Binding-site contacts:
Ligand atom C2 contacts residue PHE12 of chain 13.A at 3.1 Å (hydrophobic).
Ligand atom N3 contacts residue ARG45 of chain 11.A at 2.6 Å (salt-bridge).
Ligand atom C4 contacts residue PHE92 of chain 11.A at 3.3 Å (hydrophobic).
Ligand atom O2 contacts residue PHE12 of chain 13.A at 3.1 Å.
Ligand atom O4 contacts residue PHE92 of chain 11.A at 3.5 Å (h-bond).
Ligand atom O2 contacts residue ARG60 of chain 13.A at 2.9 Å.
Ligand atom OP1 contacts residue ALA71 of chain 11.A at 3.0 Å (h-bond).
Ligand atom O2 contacts residue ASP94 of chain 11.A at 3.0 Å (salt-bridge).
Ligand atom N1 contacts residue MET97 of chain 11.A at 3.5 Å (h-bond).
Ligand atom C6 contacts residue TRP64 of chain 13.A at 3.3 Å (hydrophobic).
Ligand atom O4 contacts residue LYS42 of chain 11.A at 3.5 Å.
Ligand atom O4' contacts residue MET50 of chain 11.A at 3.3 Å.
Ligand atom OP1 contacts residue HIS93 of chain 11.A at 2.7 Å (h-bond).
Ligand atom C7 contacts residue HIS93 of chain 11.A at 3.4 Å.
Ligand atom O4 contacts residue PHE12 of chain 13.A at 3.5 Å.
Ligand atom N3 contacts residue PHE92 of chain 11.A at 3.0 Å (h-bond).
Ligand atom O4 contacts residue ARG45 of chain 11.A at 3.2 Å (salt-bridge).
Ligand atom C6 contacts residue HIS93 of chain 11.A at 3.5 Å.
Ligand atom O4 contacts residue SER16 of chain 13.A at 2.9 Å (h-bond).
Ligand atom C4 contacts residue PHE18 of chain 13.A at 3.4 Å (hydrophobic).
Ligand atom O2 contacts residue MET97 of chain 11.A at 2.9 Å.
Ligand atom N3 contacts residue PHE18 of chain 13.A at 3.4 Å.
Ligand atom OP1 contacts residue TYR62 of chain 13.A at 3.1 Å (h-bond).
Ligand atom OP1 contacts residue LYS107 of chain 11.A at 2.8 Å (salt-bridge).
Ligand atom O2 contacts residue TRP64 of chain 13.A at 3.4 Å.
Ligand atom OP1 contacts residue LYS61 of chain 13.A at 2.9 Å.
Ligand atom C4 contacts residue ARG45 of chain 11.A at 3.3 Å.
Ligand atom C2 contacts residue MET97 of chain 11.A at 3.4 Å (hydrophobic).
Ligand atom O2 contacts residue TYR62 of chain 13.A at 3.4 Å.
Ligand atom C5' contacts residue TYR62 of chain 13.A at 3.4 Å (hydrophobic).
Ligand atom C1' contacts residue ASP94 of chain 11.A at 3.4 Å.
Ligand atom C5 contacts residue HIS93 of chain 11.A at 3.4 Å.
Ligand atom N3 contacts residue PHE12 of chain 13.A at 3.1 Å.
Ligand atom O4' contacts residue ASP94 of chain 11.A at 3.4 Å (salt-bridge).
Ligand atom OP2 contacts residue LYS107 of chain 11.A at 2.8 Å (salt-bridge).
Ligand atom O4' contacts residue TRP64 of chain 13.A at 2.7 Å (h-bond).
Ligand atom C7 contacts residue GLU76 of chain 11.A at 3.5 Å.
Ligand atom O4' contacts residue HIS93 of chain 11.A at 3.4 Å.
Ligand atom C7 contacts residue LYS42 of chain 11.A at 3.0 Å.
Ligand atom C4 contacts residue PHE12 of chain 13.A at 3.5 Å (hydrophobic).

Sequence of chain 11.A:
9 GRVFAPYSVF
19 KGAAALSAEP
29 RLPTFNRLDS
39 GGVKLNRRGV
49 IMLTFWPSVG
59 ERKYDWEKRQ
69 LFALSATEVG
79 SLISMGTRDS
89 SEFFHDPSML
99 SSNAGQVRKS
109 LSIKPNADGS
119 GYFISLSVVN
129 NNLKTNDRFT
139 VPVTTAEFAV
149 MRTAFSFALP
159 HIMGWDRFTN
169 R

Sequence of chain 13.A:
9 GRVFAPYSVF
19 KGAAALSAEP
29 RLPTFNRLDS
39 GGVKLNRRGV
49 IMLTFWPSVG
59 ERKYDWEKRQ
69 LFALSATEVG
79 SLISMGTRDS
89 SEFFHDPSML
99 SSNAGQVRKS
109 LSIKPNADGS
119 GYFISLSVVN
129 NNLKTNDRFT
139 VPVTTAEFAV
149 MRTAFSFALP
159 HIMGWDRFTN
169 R

Sequence of chain 2.A:
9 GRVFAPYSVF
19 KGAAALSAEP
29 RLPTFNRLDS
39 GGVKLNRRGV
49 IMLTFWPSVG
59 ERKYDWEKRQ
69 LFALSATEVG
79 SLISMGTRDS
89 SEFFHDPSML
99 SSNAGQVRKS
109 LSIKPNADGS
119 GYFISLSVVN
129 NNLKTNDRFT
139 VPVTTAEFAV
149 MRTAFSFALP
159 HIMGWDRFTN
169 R

This protein binds this small molecule.
Small molecule (SMILES): Cc1cn([C@H]2C[C@H](O[P](=O)(O)OC[C@H]3O[C@@H](n4cc(C)c(=O)[nH]c4=O)C[C@@H]3O[P](=O)(O)OC[C@H]3O[C@@H](n4cc(C)c(=O)[nH]c4=O)C[C@@H]3O[P](=O)(O)OC[C@H]3O[C@@H](n4cc(C)c(=O)[nH]c4=O)C[C@@H]3O[P](=O)(O)OC[C@H]3O[C@@H](n4cc(C)c(=O)[nH]c4=O)C[C@@H]3O[P](=O)(O)OC[C@H]3O[C@@H](n4cc(C)c(=O)[nH]c4=O)C[C@@H]3O[P](=O)(O)OC[C@H]3O[C@@H](n4cc(C)c(=O)[nH]c4=O)C[C@@H]3O[P](=O)(O)OC[C@H]3O[C@@H](n4cc(C)c(=O)[nH]c4=O)C[C@@H]3O[P](=O)(O)OC[C@H]3O[C@@H](n4cc(C)c(=O)[nH]c4=O)C[C@@H]3O)[C@@H](COP(=O)=O)O2)c(=O)[nH]c1=O